Sequence of chain 1.A:
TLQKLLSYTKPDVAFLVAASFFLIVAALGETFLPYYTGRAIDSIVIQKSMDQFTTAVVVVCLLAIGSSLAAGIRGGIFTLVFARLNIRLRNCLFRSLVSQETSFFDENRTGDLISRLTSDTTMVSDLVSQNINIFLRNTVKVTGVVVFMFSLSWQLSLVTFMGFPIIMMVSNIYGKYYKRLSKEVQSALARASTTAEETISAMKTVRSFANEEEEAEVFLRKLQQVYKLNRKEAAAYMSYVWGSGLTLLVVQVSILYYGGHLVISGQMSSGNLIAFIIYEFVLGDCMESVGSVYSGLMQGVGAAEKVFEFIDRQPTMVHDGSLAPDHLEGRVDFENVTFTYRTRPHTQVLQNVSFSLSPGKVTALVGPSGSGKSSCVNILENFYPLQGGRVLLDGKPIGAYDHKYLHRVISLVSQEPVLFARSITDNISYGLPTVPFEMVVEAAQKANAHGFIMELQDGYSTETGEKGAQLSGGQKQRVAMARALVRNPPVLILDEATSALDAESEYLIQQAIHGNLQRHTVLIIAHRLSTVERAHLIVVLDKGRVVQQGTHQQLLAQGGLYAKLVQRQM

Binding-site contacts:
Ligand atom CAX contacts residue ILE442 of chain 1.B at 4.0 Å (hydrophobic).
Ligand atom CBF contacts residue ILE446 of chain 1.B at 3.7 Å (hydrophobic).
Ligand atom CAS contacts residue PHE449 of chain 1.B at 2.8 Å (hydrophobic).
Ligand atom OAW contacts residue ILE442 of chain 1.A at 4.1 Å.
Ligand atom CAQ contacts residue PHE449 of chain 1.A at 3.9 Å (hydrophobic).
Ligand atom CBA contacts residue ASP453 of chain 1.A at 4.1 Å.
Ligand atom CAT contacts residue ILE446 of chain 1.B at 3.8 Å (hydrophobic).
Ligand atom CAE contacts residue PHE449 of chain 1.A at 3.6 Å (hydrophobic).
Ligand atom CAK contacts residue Y011 of chain 1.F at 4.2 Å.
Ligand atom CAD contacts residue ILE446 of chain 1.A at 4.0 Å (hydrophobic).
Ligand atom CAB contacts residue ASP453 of chain 1.A at 3.9 Å.
Ligand atom CBD contacts residue PHE449 of chain 1.A at 3.6 Å (hydrophobic).
Ligand atom CAX contacts residue ILE209 of chain 1.A at 3.5 Å (hydrophobic).
Ligand atom CAK contacts residue ILE446 of chain 1.B at 4.2 Å (hydrophobic).
Ligand atom CBI contacts residue PHE449 of chain 1.B at 3.8 Å (hydrophobic).
Ligand atom CBG contacts residue PHE449 of chain 1.A at 4.2 Å (hydrophobic).
Ligand atom OAH contacts residue ILE212 of chain 1.A at 4.2 Å.
Ligand atom CAQ contacts residue Y011 of chain 1.F at 3.9 Å.
Ligand atom CAL contacts residue ILE209 of chain 1.A at 3.7 Å (hydrophobic).
Ligand atom CAV contacts residue ILE445 of chain 1.A at 4.1 Å (hydrophobic).
Ligand atom OAF contacts residue ILE209 of chain 1.A at 3.4 Å.
Ligand atom CBH contacts residue ILE446 of chain 1.B at 3.9 Å (hydrophobic).
Ligand atom CAD contacts residue PHE449 of chain 1.A at 4.1 Å (hydrophobic).
Ligand atom CAL contacts residue ILE442 of chain 1.B at 3.6 Å (hydrophobic).
Ligand atom CAM contacts residue ILE442 of chain 1.A at 3.7 Å (hydrophobic).
Ligand atom CAR contacts residue ILE446 of chain 1.A at 4.3 Å (hydrophobic).
Ligand atom OAG contacts residue ILE442 of chain 1.B at 4.1 Å.
Ligand atom CAI contacts residue PHE449 of chain 1.A at 3.7 Å (hydrophobic).
Ligand atom CAZ contacts residue ILE446 of chain 1.B at 3.6 Å (hydrophobic).
Ligand atom CAC contacts residue PHE449 of chain 1.B at 4.2 Å (hydrophobic).
Ligand atom CAK contacts residue PHE449 of chain 1.A at 3.5 Å (hydrophobic).
Ligand atom CAP contacts residue Y011 of chain 1.F at 3.8 Å.
Ligand atom CBC contacts residue ILE446 of chain 1.B at 4.1 Å (hydrophobic).
Ligand atom CAM contacts residue ILE209 of chain 1.A at 4.0 Å (hydrophobic).
Ligand atom CBE contacts residue PHE449 of chain 1.B at 4.4 Å (hydrophobic).
Ligand atom OAH contacts residue ILE209 of chain 1.A at 3.3 Å.
Ligand atom OAH contacts residue ILE442 of chain 1.B at 4.1 Å.
Ligand atom CAU contacts residue PHE449 of chain 1.B at 2.4 Å (hydrophobic).
Ligand atom OAG contacts residue ILE445 of chain 1.B at 4.3 Å.
Ligand atom CBF contacts residue PHE449 of chain 1.B at 3.9 Å (hydrophobic).

This protein binds this small molecule.
Small molecule (SMILES): CC(C)CCC[C@@H](C)[C@H]1CC[C@H]2[C@@H]3CC=C4C[C@@H](OC(=O)CCC(=O)O)CC[C@]4(C)[C@H]3CC[C@]12C

Sequence of chain 1.B:
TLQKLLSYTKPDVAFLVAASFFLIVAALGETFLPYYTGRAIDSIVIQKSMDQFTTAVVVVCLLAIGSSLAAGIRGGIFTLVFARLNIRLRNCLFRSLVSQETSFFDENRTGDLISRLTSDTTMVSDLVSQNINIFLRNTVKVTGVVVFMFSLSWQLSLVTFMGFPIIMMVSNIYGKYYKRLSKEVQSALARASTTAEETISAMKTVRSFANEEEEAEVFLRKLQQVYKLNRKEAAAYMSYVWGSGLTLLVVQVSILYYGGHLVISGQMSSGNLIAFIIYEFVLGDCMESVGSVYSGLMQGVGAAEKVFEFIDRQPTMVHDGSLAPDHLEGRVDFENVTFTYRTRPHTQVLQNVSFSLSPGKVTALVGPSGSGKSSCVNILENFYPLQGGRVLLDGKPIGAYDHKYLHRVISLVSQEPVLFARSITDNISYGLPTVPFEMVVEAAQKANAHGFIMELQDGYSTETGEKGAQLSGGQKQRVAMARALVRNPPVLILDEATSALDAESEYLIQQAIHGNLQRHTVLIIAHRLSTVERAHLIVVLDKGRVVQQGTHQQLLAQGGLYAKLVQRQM